Binding-site contacts:
Ligand atom C4A contacts residue PHE159 of chain 1.B at 4.0 Å (hydrophobic).
Ligand atom C2' contacts residue CYS119 of chain 1.B at 3.7 Å (hydrophobic).
Ligand atom N4' contacts residue TYR261 of chain 1.B at 3.9 Å.
Ligand atom N3' contacts residue ASP263 of chain 1.B at 2.9 Å (salt-bridge).
Ligand atom C2A contacts residue GLU233 of chain 1.B at 3.8 Å.
Ligand atom C5A contacts residue TYR54 of chain 1.B at 4.0 Å (hydrophobic).
Ligand atom C4 contacts residue TYR54 of chain 1.B at 3.1 Å (hydrophobic).
Ligand atom N4' contacts residue PHE14 of chain 1.B at 3.5 Å.
Ligand atom C4A contacts residue TYR231 of chain 1.B at 3.9 Å (hydrophobic).
Ligand atom C2 contacts residue TYR54 of chain 1.B at 3.6 Å (hydrophobic).
Ligand atom C35 contacts residue TYR231 of chain 1.B at 4.0 Å (hydrophobic).
Ligand atom C35 contacts residue ASP69 of chain 1.B at 4.0 Å.
Ligand atom C3 contacts residue TYR54 of chain 1.B at 3.1 Å (hydrophobic).
Ligand atom N4' contacts residue ASP69 of chain 1.B at 3.1 Å (salt-bridge).
Ligand atom C6' contacts residue TYR231 of chain 1.B at 3.8 Å (hydrophobic).
Ligand atom C6' contacts residue CYS119 of chain 1.B at 3.5 Å (hydrophobic).
Ligand atom C2' contacts residue PHE14 of chain 1.B at 3.9 Å (hydrophobic).
Ligand atom N4' contacts residue ASP263 of chain 1.B at 2.6 Å (salt-bridge).
Ligand atom C6' contacts residue GLU233 of chain 1.B at 3.8 Å.
Ligand atom C4' contacts residue ASP263 of chain 1.B at 3.4 Å.
Ligand atom C5 contacts residue TYR54 of chain 1.B at 3.6 Å (hydrophobic).
Ligand atom C2' contacts residue GLU233 of chain 1.B at 3.8 Å.
Ligand atom O5G contacts residue PHE159 of chain 1.B at 3.8 Å.
Ligand atom C3 contacts residue TYR231 of chain 1.B at 3.8 Å (hydrophobic).
Ligand atom C2' contacts residue ASP263 of chain 1.B at 3.7 Å.
Ligand atom N1' contacts residue GLU233 of chain 1.B at 3.0 Å (salt-bridge).
Ligand atom N4' contacts residue TYR54 of chain 1.B at 3.4 Å (h-bond).
Ligand atom C4A contacts residue TYR54 of chain 1.B at 3.5 Å (hydrophobic).
Ligand atom C35 contacts residue TYR54 of chain 1.B at 3.5 Å (hydrophobic).
Ligand atom N3' contacts residue PHE14 of chain 1.B at 3.5 Å.
Ligand atom C35 contacts residue TYR261 of chain 1.B at 3.8 Å (hydrophobic).
Ligand atom C4 contacts residue TYR231 of chain 1.B at 3.8 Å (hydrophobic).
Ligand atom C2A contacts residue ASP263 of chain 1.B at 3.7 Å.
Ligand atom S1 contacts residue TYR54 of chain 1.B at 3.9 Å.
Ligand atom C5A contacts residue PHE159 of chain 1.B at 3.6 Å (hydrophobic).
Ligand atom N3' contacts residue CYS119 of chain 1.B at 4.1 Å.
Ligand atom N1' contacts residue CYS119 of chain 1.B at 3.4 Å (h-bond).
Ligand atom C2A contacts residue CYS119 of chain 1.B at 4.1 Å (hydrophobic).
Ligand atom C4' contacts residue PHE14 of chain 1.B at 3.5 Å (hydrophobic).
Ligand atom C4A contacts residue TYR261 of chain 1.B at 3.6 Å (hydrophobic).

Sequence of chain 1.B:
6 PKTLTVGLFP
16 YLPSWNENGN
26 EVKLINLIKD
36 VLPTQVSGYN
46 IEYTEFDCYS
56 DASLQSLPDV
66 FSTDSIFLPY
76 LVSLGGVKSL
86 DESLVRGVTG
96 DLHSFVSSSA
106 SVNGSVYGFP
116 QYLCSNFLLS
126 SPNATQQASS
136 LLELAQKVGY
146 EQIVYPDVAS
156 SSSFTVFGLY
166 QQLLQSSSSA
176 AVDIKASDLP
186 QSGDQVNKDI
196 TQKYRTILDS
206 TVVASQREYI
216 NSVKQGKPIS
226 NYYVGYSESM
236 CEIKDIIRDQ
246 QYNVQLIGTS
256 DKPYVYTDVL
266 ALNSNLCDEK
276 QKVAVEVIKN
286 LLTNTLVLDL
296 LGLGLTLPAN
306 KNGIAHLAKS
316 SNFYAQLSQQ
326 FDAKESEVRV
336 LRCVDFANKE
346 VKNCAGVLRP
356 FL

This small molecule binds to this protein.
Small molecule (SMILES): Cc1ncc(Cc2csc(CCO)c2C)c(N)n1